A small-molecule ligand and the protein it binds are described below.
Small molecule (SMILES): Nc1ncnc2c1ncn2[C@H]1C[C@H](O)[C@@H](COP(=O)(O)O)O1

Binding-site contacts:
Ligand atom O5' contacts residue PRO422 of chain 1.X at 3.8 Å.
Ligand atom N6 contacts residue PRO422 of chain 1.X at 3.2 Å (h-bond).
Ligand atom N6 contacts residue PHE429 of chain 1.X at 4.1 Å.
Ligand atom C6 contacts residue SER423 of chain 1.X at 4.2 Å.
Ligand atom C2 contacts residue GLY430 of chain 1.X at 3.6 Å.
Ligand atom O1P contacts residue HIS419 of chain 1.X at 4.3 Å.
Ligand atom O4' contacts residue HIS421 of chain 1.X at 4.2 Å.
Ligand atom N9 contacts residue PRO422 of chain 1.X at 4.3 Å.
Ligand atom P contacts residue PHE420 of chain 1.X at 4.2 Å.
Ligand atom C6 contacts residue GLY430 of chain 1.X at 3.9 Å.
Ligand atom N3 contacts residue PRO201 of chain 1.X at 4.0 Å.
Ligand atom C5' contacts residue HIS421 of chain 1.X at 3.7 Å.
Ligand atom N7 contacts residue SER423 of chain 1.X at 4.0 Å.
Ligand atom O1P contacts residue HIS421 of chain 1.X at 4.1 Å.
Ligand atom N6 contacts residue PRO424 of chain 1.X at 4.1 Å.
Ligand atom C8 contacts residue PRO201 of chain 1.X at 3.9 Å (hydrophobic).
Ligand atom O5' contacts residue PHE420 of chain 1.X at 4.2 Å.
Ligand atom C6 contacts residue VAL200 of chain 1.X at 4.2 Å (hydrophobic).
Ligand atom C8 contacts residue HIS421 of chain 1.X at 3.8 Å.
Ligand atom C4 contacts residue PRO422 of chain 1.X at 4.2 Å (hydrophobic).
Ligand atom N9 contacts residue PRO201 of chain 1.X at 3.8 Å.
Ligand atom C2 contacts residue PRO201 of chain 1.X at 4.2 Å (hydrophobic).
Ligand atom C4 contacts residue PRO201 of chain 1.X at 3.9 Å (hydrophobic).
Ligand atom C5 contacts residue PRO201 of chain 1.X at 4.0 Å (hydrophobic).
Ligand atom N3 contacts residue PRO422 of chain 1.X at 4.4 Å.
Ligand atom C5 contacts residue PRO422 of chain 1.X at 4.0 Å (hydrophobic).
Ligand atom C2 contacts residue VAL200 of chain 1.X at 4.4 Å (hydrophobic).
Ligand atom N1 contacts residue GLY430 of chain 1.X at 2.9 Å (h-bond).
Ligand atom N7 contacts residue HIS421 of chain 1.X at 4.0 Å.
Ligand atom N7 contacts residue PRO201 of chain 1.X at 4.1 Å.
Ligand atom P contacts residue HIS421 of chain 1.X at 3.6 Å.
Ligand atom O5' contacts residue HIS421 of chain 1.X at 3.0 Å (h-bond).
Ligand atom C3' contacts residue PRO422 of chain 1.X at 3.7 Å (hydrophobic).
Ligand atom C6 contacts residue PRO422 of chain 1.X at 3.4 Å (hydrophobic).
Ligand atom N1 contacts residue PRO422 of chain 1.X at 3.6 Å.
Ligand atom C1' contacts residue PRO201 of chain 1.X at 4.3 Å (hydrophobic).
Ligand atom N6 contacts residue GLY430 of chain 1.X at 3.0 Å (h-bond).
Ligand atom C6 contacts residue PRO201 of chain 1.X at 4.3 Å (hydrophobic).
Ligand atom N1 contacts residue VAL200 of chain 1.X at 3.9 Å.
Ligand atom N6 contacts residue SER423 of chain 1.X at 3.5 Å.

Sequence of chain 1.X:
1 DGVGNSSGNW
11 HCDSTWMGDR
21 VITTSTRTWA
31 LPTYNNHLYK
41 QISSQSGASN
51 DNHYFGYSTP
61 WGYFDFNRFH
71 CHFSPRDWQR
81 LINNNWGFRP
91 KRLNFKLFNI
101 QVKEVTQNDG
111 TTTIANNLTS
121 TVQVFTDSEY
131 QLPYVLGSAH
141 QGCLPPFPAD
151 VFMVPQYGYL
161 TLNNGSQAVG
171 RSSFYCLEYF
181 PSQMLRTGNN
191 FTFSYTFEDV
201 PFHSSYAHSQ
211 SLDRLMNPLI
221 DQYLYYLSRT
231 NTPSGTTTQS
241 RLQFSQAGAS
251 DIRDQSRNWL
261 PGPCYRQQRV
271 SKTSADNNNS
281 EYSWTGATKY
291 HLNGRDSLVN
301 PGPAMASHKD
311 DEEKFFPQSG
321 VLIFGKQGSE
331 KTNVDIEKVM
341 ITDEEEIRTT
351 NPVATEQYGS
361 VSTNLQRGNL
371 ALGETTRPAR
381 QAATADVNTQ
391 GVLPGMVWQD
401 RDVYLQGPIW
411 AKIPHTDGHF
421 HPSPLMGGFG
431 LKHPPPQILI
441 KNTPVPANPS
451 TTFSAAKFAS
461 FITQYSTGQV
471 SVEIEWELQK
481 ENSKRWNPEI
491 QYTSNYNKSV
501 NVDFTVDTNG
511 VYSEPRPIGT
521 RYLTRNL